The protein below binds the small molecule below.
Small molecule (SMILES): O=C(Nc1cccc(C(=O)O)c1)Nc1ccc(Cl)c(Cl)c1

Binding-site contacts:
Ligand atom CAH contacts residue TYR155 of chain 1.B at 3.6 Å (hydrophobic).
Ligand atom CAK contacts residue SER268 of chain 1.B at 3.4 Å.
Ligand atom OAB contacts residue PLP1 of chain 1.H at 3.7 Å.
Ligand atom CAP contacts residue PLP1 of chain 1.H at 3.6 Å.
Ligand atom CAO contacts residue THR85 of chain 1.B at 3.4 Å.
Ligand atom CAR contacts residue PLP1 of chain 1.H at 3.8 Å.
Ligand atom CAL contacts residue LYS54 of chain 1.B at 3.4 Å.
Ligand atom OAA contacts residue THR85 of chain 1.B at 3.2 Å (h-bond).
Ligand atom CAF contacts residue THR188 of chain 1.B at 3.7 Å.
Ligand atom OAC contacts residue THR85 of chain 1.B at 3.0 Å (h-bond).
Ligand atom OAC contacts residue GLY83 of chain 1.B at 3.8 Å.
Ligand atom CAU contacts residue SER82 of chain 1.B at 3.2 Å.
Ligand atom CAT contacts residue SER268 of chain 1.B at 3.7 Å.
Ligand atom OAC contacts residue SER82 of chain 1.B at 3.5 Å (h-bond).
Ligand atom CAL contacts residue SER82 of chain 1.B at 2.9 Å.
Ligand atom CL2 contacts residue ALA271 of chain 1.B at 3.3 Å.
Ligand atom CAI contacts residue PLP1 of chain 1.H at 3.8 Å.
Ligand atom CL2 contacts residue PRO213 of chain 1.B at 3.4 Å.
Ligand atom CAF contacts residue TYR155 of chain 1.B at 3.5 Å (hydrophobic).
Ligand atom CAQ contacts residue SER82 of chain 1.B at 3.7 Å.
Ligand atom NAN contacts residue PLP1 of chain 1.H at 3.5 Å.
Ligand atom OAB contacts residue GLY187 of chain 1.B at 3.3 Å.
Ligand atom CL2 contacts residue GLU212 of chain 1.B at 3.3 Å.
Ligand atom CAL contacts residue PLP1 of chain 1.H at 3.7 Å.
Ligand atom OAC contacts residue THR81 of chain 1.B at 3.5 Å (h-bond).
Ligand atom CAQ contacts residue LYS54 of chain 1.B at 3.8 Å.
Ligand atom OAA contacts residue THR81 of chain 1.B at 2.7 Å (h-bond).
Ligand atom CAO contacts residue SER82 of chain 1.B at 3.3 Å.
Ligand atom CAO contacts residue GLN154 of chain 1.B at 3.8 Å.
Ligand atom CAO contacts residue THR81 of chain 1.B at 3.5 Å.
Ligand atom CAH contacts residue GLN154 of chain 1.B at 3.7 Å.
Ligand atom CAG contacts residue GLY187 of chain 1.B at 3.8 Å.
Ligand atom OAA contacts residue GLN154 of chain 1.B at 2.9 Å (h-bond).
Ligand atom NAM contacts residue PLP1 of chain 1.H at 3.5 Å.
Ligand atom OAC contacts residue ASN84 of chain 1.B at 3.1 Å (h-bond).
Ligand atom CAU contacts residue LYS54 of chain 1.B at 3.6 Å.
Ligand atom OAA contacts residue SER82 of chain 1.B at 3.1 Å (h-bond).
Ligand atom CAQ contacts residue PLP1 of chain 1.H at 3.6 Å.
Ligand atom CAR contacts residue SER268 of chain 1.B at 3.8 Å.
Ligand atom CAJ contacts residue ALA211 of chain 1.B at 3.7 Å (hydrophobic).

Sequence of chain 1.B:
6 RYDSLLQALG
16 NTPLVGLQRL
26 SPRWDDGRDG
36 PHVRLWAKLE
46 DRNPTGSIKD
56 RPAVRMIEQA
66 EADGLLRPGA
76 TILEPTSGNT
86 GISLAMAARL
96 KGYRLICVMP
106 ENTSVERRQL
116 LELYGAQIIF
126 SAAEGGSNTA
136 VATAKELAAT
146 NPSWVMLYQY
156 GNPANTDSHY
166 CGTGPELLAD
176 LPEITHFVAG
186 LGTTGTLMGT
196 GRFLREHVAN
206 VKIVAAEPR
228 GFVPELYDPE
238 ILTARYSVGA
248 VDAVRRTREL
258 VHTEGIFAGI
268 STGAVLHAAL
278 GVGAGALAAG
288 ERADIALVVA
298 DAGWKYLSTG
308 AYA